Sequence of chain 4.B:
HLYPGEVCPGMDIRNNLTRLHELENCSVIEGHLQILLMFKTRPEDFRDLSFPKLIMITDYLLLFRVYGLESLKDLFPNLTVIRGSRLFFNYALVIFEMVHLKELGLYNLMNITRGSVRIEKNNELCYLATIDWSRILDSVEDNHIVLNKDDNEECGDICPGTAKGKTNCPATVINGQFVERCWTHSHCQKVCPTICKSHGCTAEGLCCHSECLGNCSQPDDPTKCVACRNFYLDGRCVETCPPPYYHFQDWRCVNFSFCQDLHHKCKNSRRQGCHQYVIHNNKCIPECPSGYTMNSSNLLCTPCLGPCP

The protein below binds the small molecule below.
Small molecule (SMILES): CC(=O)N[C@H]1[C@H](O[C@H]2[C@H](O)[C@@H](NC(C)=O)CO[C@@H]2CO[C@@H]2O[C@@H](C)[C@@H](O)[C@@H](O)[C@@H]2O)O[C@H](CO)[C@@H](O[C@@H]2O[C@H](CO)[C@@H](O)[C@H](O)[C@@H]2O)[C@@H]1O

Binding-site contacts:
Ligand atom C7 contacts residue GLU24 of chain 4.B at 4.2 Å.
Ligand atom C2 contacts residue GLU24 of chain 4.B at 3.5 Å.
Ligand atom C1 contacts residue GLU24 of chain 4.B at 3.3 Å.
Ligand atom C2 contacts residue ASN25 of chain 4.B at 2.5 Å.
Ligand atom C1 contacts residue GLU6 of chain 4.B at 4.4 Å.
Ligand atom C1 contacts residue ASN25 of chain 4.B at 1.4 Å.
Ligand atom O3 contacts residue GLU24 of chain 4.B at 4.5 Å.
Ligand atom C7 contacts residue GLU6 of chain 4.B at 4.4 Å.
Ligand atom C5 contacts residue ASN25 of chain 4.B at 3.6 Å.
Ligand atom N2 contacts residue GLU24 of chain 4.B at 3.1 Å (salt-bridge).
Ligand atom C3 contacts residue GLU24 of chain 4.B at 3.5 Å.
Ligand atom C7 contacts residue ASN25 of chain 4.B at 3.6 Å.
Ligand atom N2 contacts residue ASN25 of chain 4.B at 2.9 Å (h-bond).
Ligand atom C4 contacts residue ASN25 of chain 4.B at 4.2 Å.
Ligand atom C4 contacts residue GLU24 of chain 4.B at 4.5 Å.
Ligand atom C5 contacts residue GLU24 of chain 4.B at 4.2 Å.
Ligand atom C8 contacts residue HIS21 of chain 4.B at 4.3 Å.
Ligand atom O7 contacts residue GLU6 of chain 4.B at 3.7 Å.
Ligand atom C8 contacts residue GLU22 of chain 4.B at 4.0 Å.
Ligand atom O5 contacts residue GLU24 of chain 4.B at 4.2 Å.
Ligand atom O5 contacts residue ASN25 of chain 4.B at 2.3 Å (h-bond).
Ligand atom O7 contacts residue ASN25 of chain 4.B at 3.8 Å.
Ligand atom C3 contacts residue ASN25 of chain 4.B at 3.8 Å.